A protein and the small-molecule ligand that binds it are described below.
Small molecule (SMILES): Nc1nc(NCCc2ccc(O)cc2)nc2nc(-c3ccco3)nn12

Sequence of chain 1.A:
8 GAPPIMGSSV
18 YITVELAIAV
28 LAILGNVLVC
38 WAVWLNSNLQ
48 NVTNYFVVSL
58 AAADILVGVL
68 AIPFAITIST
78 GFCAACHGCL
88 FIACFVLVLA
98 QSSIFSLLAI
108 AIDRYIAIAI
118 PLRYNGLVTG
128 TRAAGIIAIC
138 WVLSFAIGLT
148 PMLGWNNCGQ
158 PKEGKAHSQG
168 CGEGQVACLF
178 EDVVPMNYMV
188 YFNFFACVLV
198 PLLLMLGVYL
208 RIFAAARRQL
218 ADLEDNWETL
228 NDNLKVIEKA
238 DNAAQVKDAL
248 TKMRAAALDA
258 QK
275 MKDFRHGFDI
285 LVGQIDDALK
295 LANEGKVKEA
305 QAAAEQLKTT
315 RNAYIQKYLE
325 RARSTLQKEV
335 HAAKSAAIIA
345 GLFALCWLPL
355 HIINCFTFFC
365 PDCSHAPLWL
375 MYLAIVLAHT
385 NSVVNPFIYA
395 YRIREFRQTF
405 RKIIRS

Binding-site contacts:
Ligand atom O25 contacts residue LEU354 of chain 1.A at 3.5 Å.
Ligand atom C23 contacts residue TRP351 of chain 1.A at 3.6 Å (hydrophobic).
Ligand atom C23 contacts residue MET186 of chain 1.A at 3.8 Å (hydrophobic).
Ligand atom C24 contacts residue HIS355 of chain 1.A at 3.4 Å.
Ligand atom N10 contacts residue ILE379 of chain 1.A at 3.9 Å.
Ligand atom C20 contacts residue PHE177 of chain 1.A at 3.7 Å (hydrophobic).
Ligand atom N13 contacts residue PHE177 of chain 1.A at 3.6 Å.
Ligand atom N17 contacts residue ASN358 of chain 1.A at 3.2 Å (h-bond).
Ligand atom N13 contacts residue GLU178 of chain 1.A at 3.8 Å.
Ligand atom N15 contacts residue MET375 of chain 1.A at 3.5 Å.
Ligand atom C9 contacts residue PHE177 of chain 1.A at 3.9 Å (hydrophobic).
Ligand atom N13 contacts residue MET375 of chain 1.A at 3.8 Å.
Ligand atom C22 contacts residue LEU354 of chain 1.A at 3.9 Å (hydrophobic).
Ligand atom C14 contacts residue GLU178 of chain 1.A at 3.7 Å.
Ligand atom N15 contacts residue ASN358 of chain 1.A at 2.9 Å (h-bond).
Ligand atom N12 contacts residue PHE177 of chain 1.A at 3.6 Å.
Ligand atom C24 contacts residue MET186 of chain 1.A at 3.4 Å (hydrophobic).
Ligand atom C14 contacts residue ASN358 of chain 1.A at 3.9 Å.
Ligand atom N10 contacts residue PHE177 of chain 1.A at 3.5 Å.
Ligand atom N17 contacts residue LEU354 of chain 1.A at 3.8 Å.
Ligand atom C6 contacts residue GLU178 of chain 1.A at 3.5 Å.
Ligand atom C21 contacts residue LEU354 of chain 1.A at 3.5 Å (hydrophobic).
Ligand atom C22 contacts residue LEU94 of chain 1.A at 3.6 Å (hydrophobic).
Ligand atom C18 contacts residue PHE177 of chain 1.A at 3.7 Å (hydrophobic).
Ligand atom N19 contacts residue PHE177 of chain 1.A at 3.8 Å.
Ligand atom O25 contacts residue MET186 of chain 1.A at 3.2 Å.
Ligand atom C14 contacts residue PHE177 of chain 1.A at 3.4 Å (hydrophobic).
Ligand atom N19 contacts residue LEU354 of chain 1.A at 3.8 Å.
Ligand atom O25 contacts residue ASN358 of chain 1.A at 3.1 Å (h-bond).
Ligand atom N15 contacts residue GLU178 of chain 1.A at 2.8 Å (salt-bridge).
Ligand atom N16 contacts residue PHE177 of chain 1.A at 3.5 Å.
Ligand atom C14 contacts residue MET375 of chain 1.A at 3.8 Å (hydrophobic).
Ligand atom C5 contacts residue GLU178 of chain 1.A at 3.8 Å.
Ligand atom C23 contacts residue LEU94 of chain 1.A at 3.5 Å (hydrophobic).
Ligand atom C11 contacts residue PHE177 of chain 1.A at 3.5 Å (hydrophobic).
Ligand atom C21 contacts residue MET186 of chain 1.A at 3.6 Å (hydrophobic).
Ligand atom N17 contacts residue PHE177 of chain 1.A at 3.6 Å.
Ligand atom C5 contacts residue HIS369 of chain 1.A at 3.7 Å.
Ligand atom N12 contacts residue ILE379 of chain 1.A at 3.7 Å.
Ligand atom C20 contacts residue LEU354 of chain 1.A at 3.6 Å (hydrophobic).